Binding-site contacts:
Ligand atom O7 contacts residue GLN13 of chain 2.A at 4.0 Å.
Ligand atom C5 contacts residue ASN57 of chain 2.A at 3.6 Å.
Ligand atom C8 contacts residue GLN13 of chain 2.A at 3.6 Å.
Ligand atom O5 contacts residue ASN57 of chain 2.A at 2.2 Å (h-bond).
Ligand atom C6 contacts residue GLN104 of chain 2.A at 3.6 Å.
Ligand atom O7 contacts residue HIS12 of chain 2.A at 4.3 Å.
Ligand atom C8 contacts residue VAL16 of chain 2.A at 4.0 Å (hydrophobic).
Ligand atom C2 contacts residue ASN57 of chain 2.A at 2.5 Å.
Ligand atom O5 contacts residue GLN104 of chain 2.A at 4.3 Å.
Ligand atom N2 contacts residue GLN13 of chain 2.A at 4.2 Å.
Ligand atom C4 contacts residue ASN57 of chain 2.A at 4.2 Å.
Ligand atom C3 contacts residue ASN57 of chain 2.A at 3.8 Å.
Ligand atom C1 contacts residue ASN57 of chain 2.A at 1.4 Å.
Ligand atom C5 contacts residue GLN104 of chain 2.A at 4.0 Å.
Ligand atom C7 contacts residue GLN13 of chain 2.A at 3.9 Å.
Ligand atom C7 contacts residue ASN57 of chain 2.A at 3.6 Å.
Ligand atom O7 contacts residue ASN57 of chain 2.A at 3.8 Å.
Ligand atom O5 contacts residue VAL102 of chain 2.A at 4.4 Å.
Ligand atom N2 contacts residue ASN57 of chain 2.A at 3.0 Å (h-bond).

Sequence of chain 2.A:
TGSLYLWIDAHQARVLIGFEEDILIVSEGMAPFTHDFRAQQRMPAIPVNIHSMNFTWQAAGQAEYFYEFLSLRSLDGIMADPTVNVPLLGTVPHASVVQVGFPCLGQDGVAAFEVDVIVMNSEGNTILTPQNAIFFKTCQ

A protein and the small-molecule ligand that binds it are described below.
Small molecule (SMILES): CC(=O)N[C@@H]1[C@@H](O)[C@H](O)[C@@H](CO)O[C@H]1O